Sequence of chain 1.F:
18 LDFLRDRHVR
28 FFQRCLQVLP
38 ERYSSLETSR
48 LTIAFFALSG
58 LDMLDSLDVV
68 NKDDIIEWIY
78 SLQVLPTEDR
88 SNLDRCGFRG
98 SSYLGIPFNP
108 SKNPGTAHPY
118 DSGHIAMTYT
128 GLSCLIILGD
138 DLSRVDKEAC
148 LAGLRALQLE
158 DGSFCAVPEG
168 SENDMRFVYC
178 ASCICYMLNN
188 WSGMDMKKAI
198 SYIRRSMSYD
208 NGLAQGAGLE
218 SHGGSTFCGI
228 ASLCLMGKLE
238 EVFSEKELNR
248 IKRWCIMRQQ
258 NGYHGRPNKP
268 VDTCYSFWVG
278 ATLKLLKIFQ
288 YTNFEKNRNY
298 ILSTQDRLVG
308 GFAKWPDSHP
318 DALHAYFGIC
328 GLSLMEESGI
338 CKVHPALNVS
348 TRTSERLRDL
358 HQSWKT

Sequence of chain 1.E:
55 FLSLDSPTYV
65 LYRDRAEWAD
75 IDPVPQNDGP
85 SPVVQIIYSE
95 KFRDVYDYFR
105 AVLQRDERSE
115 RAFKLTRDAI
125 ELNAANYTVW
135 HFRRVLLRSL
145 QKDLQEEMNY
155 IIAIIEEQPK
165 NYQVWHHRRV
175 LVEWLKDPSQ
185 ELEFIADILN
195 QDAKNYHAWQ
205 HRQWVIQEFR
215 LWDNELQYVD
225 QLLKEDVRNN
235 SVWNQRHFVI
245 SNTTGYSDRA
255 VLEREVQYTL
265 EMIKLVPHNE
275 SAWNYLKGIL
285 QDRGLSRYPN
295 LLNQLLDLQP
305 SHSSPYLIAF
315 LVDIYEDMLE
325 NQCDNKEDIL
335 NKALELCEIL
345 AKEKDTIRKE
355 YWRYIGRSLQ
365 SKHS

Binding-site contacts:
Ligand atom N contacts residue TYR166 of chain 1.E at 3.9 Å.
Ligand atom C contacts residue LYS311 of chain 1.F at 3.7 Å.
Ligand atom CB contacts residue ASP318 of chain 1.F at 4.0 Å.
Ligand atom O contacts residue TYR166 of chain 1.E at 3.9 Å.
Ligand atom CG2 contacts residue LEU320 of chain 1.F at 4.0 Å (hydrophobic).
Ligand atom SG contacts residue ASP269 of chain 1.F at 3.1 Å (salt-bridge).
Ligand atom CD2 contacts residue ARG173 of chain 1.F at 3.8 Å.
Ligand atom O contacts residue LYS311 of chain 1.F at 3.9 Å.
Ligand atom CD2 contacts residue PHE174 of chain 1.F at 4.0 Å (hydrophobic).
Ligand atom O contacts residue LYS311 of chain 1.F at 3.5 Å.
Ligand atom C contacts residue ARG173 of chain 1.F at 3.7 Å.
Ligand atom O contacts residue LEU320 of chain 1.F at 3.7 Å.
Ligand atom SG contacts residue ZN1 of chain 1.X at 2.3 Å.
Ligand atom OXT contacts residue TYR166 of chain 1.E at 3.7 Å.
Ligand atom ND2 contacts residue TRP312 of chain 1.F at 3.8 Å.
Ligand atom OD1 contacts residue SER315 of chain 1.F at 3.7 Å.
Ligand atom CD1 contacts residue ALA123 of chain 1.F at 3.9 Å (hydrophobic).
Ligand atom O contacts residue GLN167 of chain 1.E at 3.0 Å (h-bond).
Ligand atom SG contacts residue HIS321 of chain 1.F at 3.4 Å (h-bond).
Ligand atom C contacts residue TYR166 of chain 1.E at 3.5 Å (hydrophobic).
Ligand atom CB contacts residue ZN1 of chain 1.X at 3.6 Å.
Ligand atom CB contacts residue HIS321 of chain 1.F at 4.0 Å.
Ligand atom O contacts residue ARG173 of chain 1.F at 2.8 Å (salt-bridge).
Ligand atom CB contacts residue MGM1 of chain 1.Z at 4.0 Å.
Ligand atom C contacts residue TYR166 of chain 1.E at 3.7 Å (hydrophobic).
Ligand atom O contacts residue TYR166 of chain 1.E at 3.5 Å.
Ligand atom SG contacts residue CYS271 of chain 1.F at 4.0 Å.
Ligand atom CA contacts residue TYR166 of chain 1.E at 4.0 Å (hydrophobic).
Ligand atom O contacts residue TYR166 of chain 1.E at 3.3 Å.
Ligand atom N contacts residue HIS321 of chain 1.F at 3.9 Å.
Ligand atom CG contacts residue SER315 of chain 1.F at 4.0 Å.
Ligand atom CA contacts residue ARG173 of chain 1.F at 3.8 Å.
Ligand atom OD1 contacts residue TRP312 of chain 1.F at 3.5 Å.
Ligand atom CD2 contacts residue ALA123 of chain 1.F at 4.0 Å (hydrophobic).
Ligand atom CG contacts residue TRP312 of chain 1.F at 3.6 Å (hydrophobic).
Ligand atom CD1 contacts residue MET124 of chain 1.F at 3.7 Å (hydrophobic).
Ligand atom CG1 contacts residue LEU320 of chain 1.F at 4.0 Å (hydrophobic).
Ligand atom CB contacts residue SER315 of chain 1.F at 3.4 Å.
Ligand atom O contacts residue MGM1 of chain 1.Z at 3.9 Å.
Ligand atom O contacts residue MGM1 of chain 1.Z at 3.5 Å.

This protein binds this small molecule.
Small molecule (SMILES): CC(C)C[C@H](NC(=O)[C@@H](NC(=O)[C@H](CCCCN)NC(=O)[C@H](CS)NC(=O)[C@H](CS)NC(=O)[C@@H](N)CC(N)=O)C(C)C)C(=O)O